Sequence of chain 1.B:
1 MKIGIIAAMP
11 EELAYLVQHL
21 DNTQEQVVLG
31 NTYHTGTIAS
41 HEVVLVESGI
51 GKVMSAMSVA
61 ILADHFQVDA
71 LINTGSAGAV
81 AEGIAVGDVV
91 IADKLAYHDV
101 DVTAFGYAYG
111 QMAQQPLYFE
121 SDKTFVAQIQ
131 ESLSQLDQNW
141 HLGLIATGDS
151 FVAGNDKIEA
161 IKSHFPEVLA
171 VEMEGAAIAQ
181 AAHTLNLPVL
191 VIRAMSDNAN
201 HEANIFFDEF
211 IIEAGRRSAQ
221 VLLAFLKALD

Binding-site contacts:
Ligand atom C1' contacts residue SER76 of chain 1.B at 3.4 Å.
Ligand atom C3' contacts residue GLU174 of chain 1.B at 3.4 Å.
Ligand atom S5' contacts residue MET173 of chain 1.B at 3.6 Å.
Ligand atom C2' contacts residue GLU174 of chain 1.B at 3.8 Å.
Ligand atom N1 contacts residue VAL152 of chain 1.B at 2.9 Å (h-bond).
Ligand atom N6 contacts residue GLY78 of chain 1.B at 3.7 Å.
Ligand atom N7 contacts residue GLY78 of chain 1.B at 3.4 Å (h-bond).
Ligand atom CS contacts residue ILE50 of chain 1.B at 3.7 Å (hydrophobic).
Ligand atom N4' contacts residue PHE207 of chain 1.B at 3.4 Å.
Ligand atom O3' contacts residue ALA8 of chain 1.B at 3.4 Å.
Ligand atom N1 contacts residue PHE151 of chain 1.B at 3.6 Å.
Ligand atom N6 contacts residue ASP197 of chain 1.B at 2.8 Å (salt-bridge).
Ligand atom C8 contacts residue SER196 of chain 1.B at 3.4 Å.
Ligand atom O2' contacts residue ARG193 of chain 1.B at 3.1 Å (salt-bridge).
Ligand atom CS contacts residue PHE105 of chain 1.A at 3.7 Å (hydrophobic).
Ligand atom O2' contacts residue MET173 of chain 1.B at 2.8 Å (h-bond).
Ligand atom C5 contacts residue PHE151 of chain 1.B at 3.4 Å (hydrophobic).
Ligand atom O3' contacts residue GLU174 of chain 1.B at 2.6 Å (salt-bridge).
Ligand atom C8 contacts residue ALA77 of chain 1.B at 3.6 Å (hydrophobic).
Ligand atom C5 contacts residue GLY78 of chain 1.B at 3.6 Å.
Ligand atom N7 contacts residue ALA77 of chain 1.B at 3.5 Å.
Ligand atom N6 contacts residue VAL152 of chain 1.B at 3.0 Å (h-bond).
Ligand atom C5 contacts residue ASP197 of chain 1.B at 3.7 Å.
Ligand atom C2' contacts residue MET173 of chain 1.B at 3.5 Å (hydrophobic).
Ligand atom C2 contacts residue SER150 of chain 1.B at 3.4 Å.
Ligand atom N7 contacts residue SER196 of chain 1.B at 3.5 Å (h-bond).
Ligand atom C8 contacts residue SER76 of chain 1.B at 3.6 Å.
Ligand atom N7 contacts residue ASP197 of chain 1.B at 2.6 Å (salt-bridge).
Ligand atom O2' contacts residue GLU174 of chain 1.B at 2.6 Å (salt-bridge).
Ligand atom O2' contacts residue GLU172 of chain 1.B at 3.2 Å.
Ligand atom C6 contacts residue PHE151 of chain 1.B at 3.5 Å (hydrophobic).
Ligand atom N4' contacts residue SER76 of chain 1.B at 3.2 Å (h-bond).
Ligand atom C8 contacts residue ASP197 of chain 1.B at 3.5 Å.
Ligand atom C5' contacts residue PHE151 of chain 1.B at 3.6 Å (hydrophobic).
Ligand atom N7 contacts residue PHE151 of chain 1.B at 3.6 Å.
Ligand atom C2 contacts residue VAL152 of chain 1.B at 3.6 Å (hydrophobic).
Ligand atom N6 contacts residue ALA199 of chain 1.B at 3.6 Å.
Ligand atom C2 contacts residue PHE151 of chain 1.B at 3.5 Å (hydrophobic).
Ligand atom N3 contacts residue GLU172 of chain 1.B at 3.4 Å.
Ligand atom N3 contacts residue MET173 of chain 1.B at 3.5 Å.

The small molecule below binds the protein below.
Small molecule (SMILES): CSC[C@H]1N[C@@H](c2c[nH]c3c2N=CNC3N)[C@H](O)[C@@H]1O

Sequence of chain 1.A:
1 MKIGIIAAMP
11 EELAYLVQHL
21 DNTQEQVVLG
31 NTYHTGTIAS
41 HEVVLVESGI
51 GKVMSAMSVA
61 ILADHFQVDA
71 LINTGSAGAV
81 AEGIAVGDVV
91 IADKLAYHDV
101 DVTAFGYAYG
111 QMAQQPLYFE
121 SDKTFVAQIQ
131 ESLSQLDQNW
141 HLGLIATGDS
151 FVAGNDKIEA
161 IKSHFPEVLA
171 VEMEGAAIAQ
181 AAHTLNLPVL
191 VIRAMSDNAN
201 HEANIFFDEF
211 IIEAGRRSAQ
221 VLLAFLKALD